Sequence of chain 3.C:
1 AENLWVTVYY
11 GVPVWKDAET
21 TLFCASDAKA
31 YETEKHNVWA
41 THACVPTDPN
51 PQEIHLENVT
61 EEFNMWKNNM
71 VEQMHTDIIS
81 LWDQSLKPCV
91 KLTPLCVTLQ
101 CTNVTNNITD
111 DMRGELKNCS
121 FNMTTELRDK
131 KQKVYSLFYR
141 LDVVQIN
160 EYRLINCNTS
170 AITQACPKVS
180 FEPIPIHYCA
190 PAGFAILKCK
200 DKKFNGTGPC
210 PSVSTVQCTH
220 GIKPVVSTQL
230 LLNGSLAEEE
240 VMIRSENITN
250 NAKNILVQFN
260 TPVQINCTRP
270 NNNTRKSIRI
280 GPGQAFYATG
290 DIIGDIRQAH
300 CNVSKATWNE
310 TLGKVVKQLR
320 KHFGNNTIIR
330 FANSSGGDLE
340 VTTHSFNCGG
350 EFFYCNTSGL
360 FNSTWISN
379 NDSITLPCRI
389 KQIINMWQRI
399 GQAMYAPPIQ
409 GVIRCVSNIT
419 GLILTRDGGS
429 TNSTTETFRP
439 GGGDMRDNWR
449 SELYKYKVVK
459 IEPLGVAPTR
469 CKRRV

Binding-site contacts:
Ligand atom C5 contacts residue ASN167 of chain 1.C at 3.7 Å.
Ligand atom O6 contacts residue ARG162 of chain 1.C at 3.6 Å.
Ligand atom O5 contacts residue ASN167 of chain 1.C at 2.4 Å (h-bond).
Ligand atom C2 contacts residue ASN167 of chain 1.C at 2.5 Å.
Ligand atom O7 contacts residue ARG278 of chain 3.C at 4.1 Å.
Ligand atom O6 contacts residue VAL144 of chain 1.C at 3.7 Å.
Ligand atom C7 contacts residue ARG278 of chain 3.C at 4.2 Å.
Ligand atom C7 contacts residue ASN167 of chain 1.C at 3.4 Å.
Ligand atom C1 contacts residue THR168 of chain 1.C at 4.1 Å.
Ligand atom C5 contacts residue ARG162 of chain 1.C at 4.3 Å.
Ligand atom O5 contacts residue ARG162 of chain 1.C at 3.1 Å (salt-bridge).
Ligand atom C3 contacts residue ASN167 of chain 1.C at 3.8 Å.
Ligand atom C6 contacts residue VAL144 of chain 1.C at 4.1 Å (hydrophobic).
Ligand atom C8 contacts residue ARG278 of chain 3.C at 3.7 Å.
Ligand atom N2 contacts residue ASN167 of chain 1.C at 2.9 Å (h-bond).
Ligand atom O7 contacts residue ASN167 of chain 1.C at 4.1 Å.
Ligand atom C4 contacts residue ASN167 of chain 1.C at 4.2 Å.
Ligand atom C6 contacts residue ARG162 of chain 1.C at 4.2 Å.
Ligand atom C1 contacts residue ASN167 of chain 1.C at 1.4 Å.
Ligand atom C8 contacts residue ASN167 of chain 1.C at 3.5 Å.
Ligand atom C1 contacts residue ARG162 of chain 1.C at 3.9 Å.
Ligand atom C8 contacts residue VAL144 of chain 1.C at 4.0 Å (hydrophobic).

This small molecule binds to this protein.
Small molecule (SMILES): CC(=O)N[C@H]1[C@H](O[C@H]2[C@H](O)[C@@H](NC(C)=O)CO[C@@H]2CO)O[C@H](CO)[C@@H](O)[C@@H]1O

Sequence of chain 1.C:
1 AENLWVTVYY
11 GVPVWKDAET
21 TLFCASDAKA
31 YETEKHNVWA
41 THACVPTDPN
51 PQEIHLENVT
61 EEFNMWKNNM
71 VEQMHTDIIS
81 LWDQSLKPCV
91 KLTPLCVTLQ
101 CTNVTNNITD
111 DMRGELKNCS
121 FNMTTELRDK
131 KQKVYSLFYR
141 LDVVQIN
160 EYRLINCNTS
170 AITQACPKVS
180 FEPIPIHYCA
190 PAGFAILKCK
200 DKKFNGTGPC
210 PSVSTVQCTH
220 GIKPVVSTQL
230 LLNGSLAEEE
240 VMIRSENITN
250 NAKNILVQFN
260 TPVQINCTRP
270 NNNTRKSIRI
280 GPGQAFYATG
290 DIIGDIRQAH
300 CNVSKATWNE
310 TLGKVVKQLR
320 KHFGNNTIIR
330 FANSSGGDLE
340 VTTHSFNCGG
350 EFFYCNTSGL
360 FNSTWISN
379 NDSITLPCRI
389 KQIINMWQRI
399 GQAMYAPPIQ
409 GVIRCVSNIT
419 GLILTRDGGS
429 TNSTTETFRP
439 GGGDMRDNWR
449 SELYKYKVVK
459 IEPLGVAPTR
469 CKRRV